This small molecule binds to this protein.
Small molecule (SMILES): O=C(Cc1ccc(F)cc1)N1CCN(S(=O)(=O)c2cccc3cnccc23)CC1

Binding-site contacts:
Ligand atom O16 contacts residue MET284 of chain 3.A at 3.5 Å.
Ligand atom C04 contacts residue PRO46 of chain 1.A at 3.6 Å (hydrophobic).
Ligand atom F01 contacts residue HIS146 of chain 3.A at 3.6 Å.
Ligand atom C23 contacts residue GLY194 of chain 3.A at 3.4 Å.
Ligand atom C20 contacts residue THR203 of chain 3.A at 3.5 Å.
Ligand atom C25 contacts residue IMP1 of chain 3.B at 3.4 Å.
Ligand atom C11 contacts residue ALA145 of chain 3.A at 3.8 Å (hydrophobic).
Ligand atom O17 contacts residue GLY285 of chain 3.A at 3.8 Å.
Ligand atom S15 contacts residue IMP1 of chain 3.B at 3.8 Å.
Ligand atom O16 contacts residue GLY285 of chain 3.A at 3.1 Å (h-bond).
Ligand atom C04 contacts residue TYR347 of chain 1.A at 3.9 Å (hydrophobic).
Ligand atom C20 contacts residue ALA145 of chain 3.A at 3.7 Å (hydrophobic).
Ligand atom F01 contacts residue GLY346 of chain 1.A at 3.3 Å.
Ligand atom C13 contacts residue ALA145 of chain 3.A at 3.6 Å (hydrophobic).
Ligand atom C18 contacts residue IMP1 of chain 3.B at 3.7 Å.
Ligand atom O16 contacts residue IMP1 of chain 3.B at 3.7 Å.
Ligand atom C19 contacts residue ALA145 of chain 3.A at 3.6 Å (hydrophobic).
Ligand atom C21 contacts residue GLY196 of chain 3.A at 3.8 Å.
Ligand atom C23 contacts residue IMP1 of chain 3.B at 3.9 Å.
Ligand atom C13 contacts residue TYR347 of chain 1.A at 3.5 Å (hydrophobic).
Ligand atom N22 contacts residue VAL195 of chain 3.A at 3.6 Å.
Ligand atom C19 contacts residue IMP1 of chain 3.B at 3.3 Å.
Ligand atom N12 contacts residue ALA145 of chain 3.A at 3.7 Å.
Ligand atom C03 contacts residue TYR347 of chain 1.A at 3.5 Å (hydrophobic).
Ligand atom C20 contacts residue IMP1 of chain 3.B at 3.2 Å.
Ligand atom C20 contacts residue TYR347 of chain 1.A at 3.8 Å (hydrophobic).
Ligand atom C26 contacts residue IMP1 of chain 3.B at 3.8 Å.
Ligand atom C21 contacts residue IMP1 of chain 3.B at 3.6 Å.
Ligand atom C24 contacts residue IMP1 of chain 3.B at 3.5 Å.
Ligand atom N22 contacts residue GLY196 of chain 3.A at 3.0 Å (h-bond).
Ligand atom C14 contacts residue GLU318 of chain 3.A at 3.2 Å.
Ligand atom C04 contacts residue GLU318 of chain 3.A at 3.7 Å.
Ligand atom C21 contacts residue TYR347 of chain 1.A at 3.7 Å (hydrophobic).
Ligand atom C13 contacts residue GLU318 of chain 3.A at 3.4 Å.
Ligand atom O17 contacts residue GLU318 of chain 3.A at 3.7 Å.
Ligand atom C21 contacts residue THR203 of chain 3.A at 3.2 Å.
Ligand atom C06 contacts residue GLU318 of chain 3.A at 3.7 Å.
Ligand atom C03 contacts residue ALA343 of chain 1.A at 3.3 Å (hydrophobic).
Ligand atom F01 contacts residue TYR347 of chain 1.A at 3.2 Å.
Ligand atom O17 contacts residue IMP1 of chain 3.B at 2.8 Å (h-bond).

Sequence of chain 3.A:
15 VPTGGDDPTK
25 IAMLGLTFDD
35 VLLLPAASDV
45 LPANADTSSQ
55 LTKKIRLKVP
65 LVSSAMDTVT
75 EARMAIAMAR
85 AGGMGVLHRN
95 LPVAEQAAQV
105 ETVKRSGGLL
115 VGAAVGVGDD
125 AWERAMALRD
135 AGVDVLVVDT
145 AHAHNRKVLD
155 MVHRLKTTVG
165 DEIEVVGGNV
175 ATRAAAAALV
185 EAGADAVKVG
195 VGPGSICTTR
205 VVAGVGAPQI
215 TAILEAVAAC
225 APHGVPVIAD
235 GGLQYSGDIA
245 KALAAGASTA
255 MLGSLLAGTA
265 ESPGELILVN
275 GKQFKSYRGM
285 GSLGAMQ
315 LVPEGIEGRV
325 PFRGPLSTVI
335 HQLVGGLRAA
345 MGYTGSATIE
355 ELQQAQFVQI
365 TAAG

Sequence of chain 1.A:
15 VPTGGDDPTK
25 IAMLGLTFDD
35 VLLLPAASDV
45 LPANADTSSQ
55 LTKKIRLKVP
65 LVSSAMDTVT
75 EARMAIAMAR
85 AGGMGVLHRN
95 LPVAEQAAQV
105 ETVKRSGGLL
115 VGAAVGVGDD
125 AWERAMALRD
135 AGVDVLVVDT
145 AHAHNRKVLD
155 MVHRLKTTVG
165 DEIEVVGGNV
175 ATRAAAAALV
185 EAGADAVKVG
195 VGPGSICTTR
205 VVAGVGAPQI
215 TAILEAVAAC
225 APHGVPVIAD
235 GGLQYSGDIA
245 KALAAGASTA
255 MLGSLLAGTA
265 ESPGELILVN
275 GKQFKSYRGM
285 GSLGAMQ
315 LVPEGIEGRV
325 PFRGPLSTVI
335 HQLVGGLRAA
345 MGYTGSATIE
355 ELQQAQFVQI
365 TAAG